Sequence of chain 6.A:
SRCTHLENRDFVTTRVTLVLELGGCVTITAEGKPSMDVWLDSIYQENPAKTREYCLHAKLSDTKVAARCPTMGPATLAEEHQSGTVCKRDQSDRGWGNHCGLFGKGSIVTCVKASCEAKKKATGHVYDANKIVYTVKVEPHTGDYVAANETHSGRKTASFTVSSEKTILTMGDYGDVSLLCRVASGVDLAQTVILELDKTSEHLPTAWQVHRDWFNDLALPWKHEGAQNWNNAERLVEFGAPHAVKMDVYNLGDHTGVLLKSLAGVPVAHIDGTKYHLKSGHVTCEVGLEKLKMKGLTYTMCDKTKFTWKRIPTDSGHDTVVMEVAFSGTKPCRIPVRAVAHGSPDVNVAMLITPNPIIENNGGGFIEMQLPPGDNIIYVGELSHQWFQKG

The small molecule below binds the protein below.
Small molecule (SMILES): CC(=O)N[C@@H]1[C@@H](O)[C@H](O)[C@@H](CO)O[C@H]1O

Sequence of chain 6.C:
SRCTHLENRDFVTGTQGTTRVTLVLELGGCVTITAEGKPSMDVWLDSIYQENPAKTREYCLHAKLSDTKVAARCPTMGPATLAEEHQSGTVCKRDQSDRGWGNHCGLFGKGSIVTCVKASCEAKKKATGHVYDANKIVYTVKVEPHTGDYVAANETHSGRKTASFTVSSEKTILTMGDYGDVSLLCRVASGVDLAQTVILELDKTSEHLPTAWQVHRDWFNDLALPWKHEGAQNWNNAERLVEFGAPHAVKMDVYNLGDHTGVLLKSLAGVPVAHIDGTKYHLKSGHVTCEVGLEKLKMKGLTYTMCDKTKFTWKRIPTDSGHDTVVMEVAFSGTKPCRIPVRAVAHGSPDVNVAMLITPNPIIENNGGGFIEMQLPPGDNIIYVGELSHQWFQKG

Binding-site contacts:
Ligand atom O7 contacts residue ASN154 of chain 6.C at 3.2 Å (h-bond).
Ligand atom C2 contacts residue GLU155 of chain 6.C at 3.7 Å.
Ligand atom C8 contacts residue ASN154 of chain 6.C at 3.6 Å.
Ligand atom C1 contacts residue HIS104 of chain 6.A at 3.4 Å.
Ligand atom C1 contacts residue GLU155 of chain 6.C at 3.9 Å.
Ligand atom C5 contacts residue ASN154 of chain 6.C at 3.6 Å.
Ligand atom C8 contacts residue GLU155 of chain 6.C at 3.8 Å.
Ligand atom C5 contacts residue HIS104 of chain 6.A at 3.6 Å.
Ligand atom C3 contacts residue ASN154 of chain 6.C at 3.7 Å.
Ligand atom N2 contacts residue ASN154 of chain 6.C at 2.9 Å (h-bond).
Ligand atom O5 contacts residue ASN154 of chain 6.C at 2.3 Å (h-bond).
Ligand atom C6 contacts residue HIS104 of chain 6.A at 4.0 Å.
Ligand atom O3 contacts residue GLU155 of chain 6.C at 4.3 Å.
Ligand atom C3 contacts residue GLU155 of chain 6.C at 3.7 Å.
Ligand atom O5 contacts residue HIS104 of chain 6.A at 3.1 Å (h-bond).
Ligand atom C7 contacts residue GLU155 of chain 6.C at 3.9 Å.
Ligand atom N2 contacts residue GLU155 of chain 6.C at 3.0 Å (salt-bridge).
Ligand atom C7 contacts residue ASN154 of chain 6.C at 3.3 Å.
Ligand atom C4 contacts residue ASN154 of chain 6.C at 4.2 Å.
Ligand atom C2 contacts residue ASN154 of chain 6.C at 2.4 Å.
Ligand atom C1 contacts residue ASN154 of chain 6.C at 1.4 Å.